Binding-site contacts:
Ligand atom O3 contacts residue PRO36 of chain 1.F at 4.2 Å.
Ligand atom C1 contacts residue PHE94 of chain 1.F at 3.7 Å (hydrophobic).
Ligand atom O3 contacts residue THR93 of chain 1.F at 4.5 Å.
Ligand atom C4 contacts residue PHE94 of chain 1.F at 4.1 Å (hydrophobic).
Ligand atom C5 contacts residue PHE94 of chain 1.F at 4.2 Å (hydrophobic).
Ligand atom C6 contacts residue PHE94 of chain 1.F at 4.1 Å (hydrophobic).
Ligand atom O3 contacts residue VAL33 of chain 1.F at 3.0 Å (h-bond).
Ligand atom O1 contacts residue GLU92 of chain 1.F at 3.6 Å.
Ligand atom C2 contacts residue PHE94 of chain 1.F at 3.7 Å (hydrophobic).
Ligand atom C3 contacts residue PHE94 of chain 1.F at 4.0 Å (hydrophobic).
Ligand atom O3 contacts residue ASP37 of chain 1.F at 3.2 Å (salt-bridge).
Ligand atom O4 contacts residue PHE94 of chain 1.F at 3.9 Å.
Ligand atom O4 contacts residue PHE136 of chain 1.F at 3.8 Å.
Ligand atom O1 contacts residue PHE94 of chain 1.F at 4.0 Å.
Ligand atom O3 contacts residue ILE156 of chain 1.D at 3.7 Å.

This protein binds this small molecule.
Small molecule (SMILES): O=C1C[C@@H](c2ccc(O)cc2)Oc2cc(O)cc(O)c21

Sequence of chain 1.F:
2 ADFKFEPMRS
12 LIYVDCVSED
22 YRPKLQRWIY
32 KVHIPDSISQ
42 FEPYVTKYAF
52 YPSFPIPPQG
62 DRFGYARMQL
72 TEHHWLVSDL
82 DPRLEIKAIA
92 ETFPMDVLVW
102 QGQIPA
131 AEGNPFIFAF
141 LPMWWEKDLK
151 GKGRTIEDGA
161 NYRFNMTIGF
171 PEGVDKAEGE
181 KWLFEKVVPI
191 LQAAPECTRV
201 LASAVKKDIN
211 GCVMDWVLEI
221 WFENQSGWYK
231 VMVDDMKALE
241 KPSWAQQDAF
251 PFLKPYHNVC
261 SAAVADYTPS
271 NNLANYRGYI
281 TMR

Sequence of chain 1.D:
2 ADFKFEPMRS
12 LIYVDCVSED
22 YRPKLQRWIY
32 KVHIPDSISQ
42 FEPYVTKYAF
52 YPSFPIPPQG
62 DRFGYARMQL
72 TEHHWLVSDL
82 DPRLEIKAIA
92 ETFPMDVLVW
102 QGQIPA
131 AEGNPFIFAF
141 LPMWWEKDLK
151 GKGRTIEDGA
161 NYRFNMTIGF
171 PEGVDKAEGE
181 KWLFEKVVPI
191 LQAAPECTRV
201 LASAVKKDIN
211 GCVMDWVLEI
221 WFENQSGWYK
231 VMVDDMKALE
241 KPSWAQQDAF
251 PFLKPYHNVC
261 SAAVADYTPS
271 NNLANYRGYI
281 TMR